The protein below binds the small molecule below.
Small molecule (SMILES): C[C@@H](O)[C@H]1C(=O)N2C(C(=O)O)=C([C@H]3CCCO3)S[C@H]12

Binding-site contacts:
Ligand atom C6 contacts residue SFR1 of chain 1.D at 0.6 Å.
Ligand atom O31 contacts residue HIS223 of chain 1.A at 2.5 Å (h-bond).
Ligand atom C62 contacts residue ASP97 of chain 1.A at 3.8 Å.
Ligand atom C2 contacts residue SFR1 of chain 1.D at 0.6 Å.
Ligand atom C61 contacts residue TRP66 of chain 1.A at 3.7 Å (hydrophobic).
Ligand atom C61 contacts residue SFR1 of chain 1.D at 1.0 Å.
Ligand atom O7 contacts residue HIS162 of chain 1.A at 3.5 Å (h-bond).
Ligand atom O32 contacts residue SFR1 of chain 1.D at 0.6 Å (h-bond).
Ligand atom C5 contacts residue CD1 of chain 1.F at 3.6 Å.
Ligand atom C62 contacts residue SFR1 of chain 1.D at 0.9 Å.
Ligand atom O32 contacts residue ASN193 of chain 1.A at 3.2 Å (h-bond).
Ligand atom S1 contacts residue SFR1 of chain 1.D at 0.9 Å (h-bond).
Ligand atom C3 contacts residue HIS223 of chain 1.A at 3.6 Å.
Ligand atom N4 contacts residue CD1 of chain 1.F at 2.7 Å.
Ligand atom O32 contacts residue LYS184 of chain 1.A at 2.9 Å (salt-bridge).
Ligand atom O32 contacts residue CD1 of chain 1.F at 3.7 Å.
Ligand atom C31 contacts residue CD1 of chain 1.F at 2.6 Å.
Ligand atom C61 contacts residue ASP97 of chain 1.A at 3.5 Å.
Ligand atom C7 contacts residue CD1 of chain 1.F at 2.9 Å.
Ligand atom O32 contacts residue HIS162 of chain 1.A at 3.4 Å.
Ligand atom O31 contacts residue CYS181 of chain 1.A at 3.4 Å.
Ligand atom C3 contacts residue CD1 of chain 1.F at 2.9 Å.
Ligand atom O31 contacts residue LYS184 of chain 1.A at 3.5 Å (salt-bridge).
Ligand atom O31 contacts residue CD1 of chain 1.F at 1.8 Å.
Ligand atom O7 contacts residue SFR1 of chain 1.D at 0.7 Å (h-bond).
Ligand atom O62 contacts residue TRP66 of chain 1.A at 2.5 Å.
Ligand atom O7 contacts residue HIS95 of chain 1.A at 3.6 Å.
Ligand atom C3 contacts residue SFR1 of chain 1.D at 0.6 Å.
Ligand atom O62 contacts residue SFR1 of chain 1.D at 0.8 Å.
Ligand atom N4 contacts residue HIS223 of chain 1.A at 3.9 Å.
Ligand atom O7 contacts residue CD1 of chain 1.F at 3.0 Å.
Ligand atom C5 contacts residue SFR1 of chain 1.D at 0.8 Å.
Ligand atom C31 contacts residue LYS184 of chain 1.A at 3.5 Å.
Ligand atom C31 contacts residue HIS162 of chain 1.A at 3.8 Å.
Ligand atom O31 contacts residue SFR1 of chain 1.D at 1.0 Å (h-bond).
Ligand atom C31 contacts residue SFR1 of chain 1.D at 0.6 Å.
Ligand atom O7 contacts residue CD1 of chain 1.E at 2.9 Å.
Ligand atom C7 contacts residue SFR1 of chain 1.D at 1.4 Å.
Ligand atom N4 contacts residue SFR1 of chain 1.D at 1.1 Å (h-bond).
Ligand atom C31 contacts residue HIS223 of chain 1.A at 3.4 Å.

Sequence of chain 1.A:
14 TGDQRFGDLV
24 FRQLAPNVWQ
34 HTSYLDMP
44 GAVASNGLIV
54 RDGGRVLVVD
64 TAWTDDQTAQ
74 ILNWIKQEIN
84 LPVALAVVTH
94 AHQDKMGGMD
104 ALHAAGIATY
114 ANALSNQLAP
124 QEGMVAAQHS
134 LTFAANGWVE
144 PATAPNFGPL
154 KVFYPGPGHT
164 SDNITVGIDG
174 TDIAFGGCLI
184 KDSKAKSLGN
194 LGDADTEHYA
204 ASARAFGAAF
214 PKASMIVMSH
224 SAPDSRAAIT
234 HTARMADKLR